Binding-site contacts:
Ligand atom C2' contacts residue VAL35 of chain 3.B at 3.5 Å (hydrophobic).
Ligand atom C contacts residue TYR31 of chain 3.B at 3.4 Å (hydrophobic).
Ligand atom C4' contacts residue TRP67 of chain 3.B at 3.7 Å (hydrophobic).
Ligand atom C5 contacts residue THR78 of chain 3.B at 3.9 Å.
Ligand atom O4' contacts residue ALA74 of chain 3.B at 2.4 Å.
Ligand atom C3' contacts residue ASN37 of chain 3.B at 3.9 Å.
Ligand atom C4' contacts residue SER76 of chain 3.B at 3.8 Å.
Ligand atom C4 contacts residue TRP96 of chain 3.B at 3.0 Å (hydrophobic).
Ligand atom C3 contacts residue ASP116 of chain 3.B at 3.0 Å.
Ligand atom O contacts residue SER15 of chain 3.B at 2.8 Å (h-bond).
Ligand atom O contacts residue ASN11 of chain 3.B at 2.9 Å (h-bond).
Ligand atom C contacts residue SER15 of chain 3.B at 3.5 Å.
Ligand atom N1' contacts residue TRP108 of chain 2.A at 3.5 Å.
Ligand atom CM3 contacts residue ASN37 of chain 3.B at 2.8 Å.
Ligand atom OXT contacts residue SER33 of chain 3.B at 2.0 Å (h-bond).
Ligand atom C3' contacts residue TRP67 of chain 3.B at 3.6 Å (hydrophobic).
Ligand atom OXT contacts residue TYR31 of chain 3.B at 3.6 Å.
Ligand atom N1 contacts residue TRP67 of chain 3.B at 3.6 Å.
Ligand atom C5 contacts residue TRP96 of chain 3.B at 3.0 Å (hydrophobic).
Ligand atom CM5 contacts residue LEU98 of chain 3.B at 3.5 Å (hydrophobic).
Ligand atom O4' contacts residue SER76 of chain 3.B at 3.3 Å (h-bond).
Ligand atom C6 contacts residue THR78 of chain 3.B at 3.9 Å.
Ligand atom CM3 contacts residue ALA38 of chain 3.B at 2.7 Å (hydrophobic).
Ligand atom C4 contacts residue ASP116 of chain 3.B at 3.2 Å.
Ligand atom O4' contacts residue ASN37 of chain 3.B at 3.5 Å (h-bond).
Ligand atom OXT contacts residue SER15 of chain 3.B at 3.3 Å (h-bond).
Ligand atom O4' contacts residue TRP67 of chain 3.B at 3.6 Å.
Ligand atom CM5 contacts residue SER76 of chain 3.B at 2.9 Å.
Ligand atom C4' contacts residue ALA74 of chain 3.B at 3.8 Å (hydrophobic).
Ligand atom C contacts residue SER33 of chain 3.B at 3.2 Å.
Ligand atom C5' contacts residue LEU98 of chain 3.B at 3.6 Å (hydrophobic).
Ligand atom CM3 contacts residue TRP67 of chain 3.B at 3.5 Å (hydrophobic).
Ligand atom O contacts residue TYR31 of chain 3.B at 2.4 Å (h-bond).
Ligand atom C2' contacts residue TRP67 of chain 3.B at 3.8 Å (hydrophobic).
Ligand atom N1 contacts residue SER33 of chain 3.B at 3.6 Å.
Ligand atom C4 contacts residue TRP80 of chain 3.B at 3.9 Å (hydrophobic).
Ligand atom C1' contacts residue LEU98 of chain 3.B at 3.8 Å (hydrophobic).
Ligand atom C3 contacts residue TRP80 of chain 3.B at 3.7 Å (hydrophobic).
Ligand atom C6' contacts residue LEU98 of chain 3.B at 2.9 Å (hydrophobic).
Ligand atom C5' contacts residue SER76 of chain 3.B at 3.6 Å.

Sequence of chain 2.A:
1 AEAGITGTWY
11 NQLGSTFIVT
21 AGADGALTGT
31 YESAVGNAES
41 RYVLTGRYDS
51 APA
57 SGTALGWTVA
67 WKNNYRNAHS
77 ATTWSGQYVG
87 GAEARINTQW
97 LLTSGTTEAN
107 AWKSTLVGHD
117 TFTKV

Sequence of chain 3.B:
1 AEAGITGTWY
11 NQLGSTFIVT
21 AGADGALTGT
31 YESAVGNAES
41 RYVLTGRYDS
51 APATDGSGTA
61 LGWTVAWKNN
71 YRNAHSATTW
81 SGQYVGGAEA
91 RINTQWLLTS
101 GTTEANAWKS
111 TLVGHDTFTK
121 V

This protein binds this small molecule.
Small molecule (SMILES): Cc1cc(N=Nc2ccccc2C(=O)O)cc(C)c1O